Sequence of chain 1.B:
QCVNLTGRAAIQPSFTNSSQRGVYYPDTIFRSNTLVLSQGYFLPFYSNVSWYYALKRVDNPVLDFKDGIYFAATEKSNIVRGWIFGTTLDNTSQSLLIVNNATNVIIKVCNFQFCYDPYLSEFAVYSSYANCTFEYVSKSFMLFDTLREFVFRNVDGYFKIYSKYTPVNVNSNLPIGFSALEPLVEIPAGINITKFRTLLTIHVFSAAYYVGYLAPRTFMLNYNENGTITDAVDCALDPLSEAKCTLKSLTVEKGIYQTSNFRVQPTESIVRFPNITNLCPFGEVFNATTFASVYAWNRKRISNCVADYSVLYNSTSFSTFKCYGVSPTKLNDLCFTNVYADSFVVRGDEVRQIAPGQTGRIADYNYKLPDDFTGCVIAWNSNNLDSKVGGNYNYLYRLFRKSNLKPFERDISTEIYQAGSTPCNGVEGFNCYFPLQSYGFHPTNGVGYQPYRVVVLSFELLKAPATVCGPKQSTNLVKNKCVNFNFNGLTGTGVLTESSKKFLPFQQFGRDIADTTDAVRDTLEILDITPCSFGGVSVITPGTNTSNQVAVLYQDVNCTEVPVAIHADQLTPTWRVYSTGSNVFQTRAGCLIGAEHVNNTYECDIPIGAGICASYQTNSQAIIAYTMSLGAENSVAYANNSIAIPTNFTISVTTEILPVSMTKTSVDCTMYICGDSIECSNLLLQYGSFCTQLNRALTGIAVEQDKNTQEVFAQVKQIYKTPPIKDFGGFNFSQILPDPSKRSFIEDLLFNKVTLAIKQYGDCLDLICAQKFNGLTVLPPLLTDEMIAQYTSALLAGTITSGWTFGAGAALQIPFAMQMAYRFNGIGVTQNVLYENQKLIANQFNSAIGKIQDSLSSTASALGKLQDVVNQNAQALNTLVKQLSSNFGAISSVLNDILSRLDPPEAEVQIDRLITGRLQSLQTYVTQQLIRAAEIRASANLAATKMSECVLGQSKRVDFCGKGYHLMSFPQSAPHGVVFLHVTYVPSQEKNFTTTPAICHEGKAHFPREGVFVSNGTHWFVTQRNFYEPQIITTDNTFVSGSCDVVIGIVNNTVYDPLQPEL

Sequence of chain 1.C:
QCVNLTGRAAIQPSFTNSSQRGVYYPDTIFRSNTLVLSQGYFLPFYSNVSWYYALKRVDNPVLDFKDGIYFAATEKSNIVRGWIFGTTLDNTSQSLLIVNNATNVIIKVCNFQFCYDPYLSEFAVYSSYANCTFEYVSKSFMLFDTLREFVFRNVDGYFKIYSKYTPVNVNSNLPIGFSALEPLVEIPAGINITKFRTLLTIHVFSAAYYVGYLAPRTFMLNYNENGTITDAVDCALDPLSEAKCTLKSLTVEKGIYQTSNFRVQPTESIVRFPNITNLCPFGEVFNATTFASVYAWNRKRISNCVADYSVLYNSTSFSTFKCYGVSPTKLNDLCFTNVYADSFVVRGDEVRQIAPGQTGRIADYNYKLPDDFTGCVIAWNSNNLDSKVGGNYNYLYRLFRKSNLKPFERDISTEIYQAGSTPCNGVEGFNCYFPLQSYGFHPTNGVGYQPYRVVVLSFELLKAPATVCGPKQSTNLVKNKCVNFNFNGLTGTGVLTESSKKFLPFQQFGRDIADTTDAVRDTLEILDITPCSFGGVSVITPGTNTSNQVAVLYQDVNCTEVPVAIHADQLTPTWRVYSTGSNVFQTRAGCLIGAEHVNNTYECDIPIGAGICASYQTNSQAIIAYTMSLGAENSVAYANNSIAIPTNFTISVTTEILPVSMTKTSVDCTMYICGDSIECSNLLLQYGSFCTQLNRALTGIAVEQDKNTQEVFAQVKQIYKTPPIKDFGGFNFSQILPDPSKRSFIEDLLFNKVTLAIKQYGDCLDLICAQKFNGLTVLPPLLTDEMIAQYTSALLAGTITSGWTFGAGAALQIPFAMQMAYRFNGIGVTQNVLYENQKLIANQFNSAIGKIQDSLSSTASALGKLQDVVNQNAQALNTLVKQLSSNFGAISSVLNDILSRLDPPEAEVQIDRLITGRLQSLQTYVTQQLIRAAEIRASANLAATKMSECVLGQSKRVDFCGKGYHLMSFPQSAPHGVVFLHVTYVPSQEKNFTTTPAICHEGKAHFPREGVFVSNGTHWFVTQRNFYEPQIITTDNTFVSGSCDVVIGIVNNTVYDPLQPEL

Binding-site contacts:
Ligand atom C2 contacts residue GLN489 of chain 1.B at 3.9 Å.
Ligand atom C5 contacts residue ASN366 of chain 1.C at 3.7 Å.
Ligand atom C7 contacts residue ASN366 of chain 1.C at 4.0 Å.
Ligand atom O5 contacts residue ASN366 of chain 1.C at 2.4 Å (h-bond).
Ligand atom C3 contacts residue GLN489 of chain 1.B at 3.8 Å.
Ligand atom C8 contacts residue TYR485 of chain 1.B at 3.5 Å (hydrophobic).
Ligand atom C2 contacts residue ASN366 of chain 1.C at 2.5 Å.
Ligand atom C4 contacts residue ASN366 of chain 1.C at 4.3 Å.
Ligand atom C5 contacts residue GLN489 of chain 1.B at 4.5 Å.
Ligand atom C1 contacts residue GLN489 of chain 1.B at 3.5 Å.
Ligand atom C3 contacts residue ASN366 of chain 1.C at 3.8 Å.
Ligand atom C8 contacts residue PHE452 of chain 1.B at 3.5 Å (hydrophobic).
Ligand atom O5 contacts residue GLN489 of chain 1.B at 4.2 Å.
Ligand atom N2 contacts residue GLN489 of chain 1.B at 3.5 Å (h-bond).
Ligand atom N2 contacts residue LEU451 of chain 1.B at 4.3 Å.
Ligand atom N2 contacts residue ASN366 of chain 1.C at 2.9 Å (h-bond).
Ligand atom C1 contacts residue ASN366 of chain 1.C at 1.4 Å.

A small-molecule ligand and the protein it binds are described below.
Small molecule (SMILES): CC(=O)N[C@@H]1[C@@H](O)[C@H](O)[C@@H](CO)O[C@H]1O